Sequence of chain 5.I:
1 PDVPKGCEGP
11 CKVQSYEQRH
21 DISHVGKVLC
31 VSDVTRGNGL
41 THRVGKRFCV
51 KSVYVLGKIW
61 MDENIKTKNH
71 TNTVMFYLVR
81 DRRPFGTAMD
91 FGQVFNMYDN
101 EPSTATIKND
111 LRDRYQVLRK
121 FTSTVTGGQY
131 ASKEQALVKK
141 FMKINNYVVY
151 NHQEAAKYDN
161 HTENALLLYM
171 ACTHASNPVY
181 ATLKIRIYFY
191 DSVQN

Binding-site contacts:
Ligand atom C2' contacts residue CYS11 of chain 1.O at 3.5 Å (hydrophobic).
Ligand atom C2' contacts residue TYR188 of chain 1.O at 3.0 Å (hydrophobic).
Ligand atom P contacts residue TYR188 of chain 1.O at 3.4 Å.
Ligand atom OP1 contacts residue ARG82 of chain 1.M at 3.1 Å (salt-bridge).
Ligand atom OP2 contacts residue TYR54 of chain 1.O at 2.9 Å (h-bond).
Ligand atom C3' contacts residue TYR188 of chain 1.O at 3.2 Å (hydrophobic).
Ligand atom C5' contacts residue ARG80 of chain 1.M at 3.4 Å.
Ligand atom N1 contacts residue PHE141 of chain 1.O at 3.5 Å.
Ligand atom C5' contacts residue ARG82 of chain 1.M at 3.5 Å.
Ligand atom C6 contacts residue CYS11 of chain 1.O at 3.6 Å (hydrophobic).
Ligand atom C5 contacts residue PHE141 of chain 1.O at 3.4 Å (hydrophobic).
Ligand atom OP1 contacts residue GLU163 of chain 5.I at 3.5 Å (salt-bridge).
Ligand atom C5' contacts residue ARG112 of chain 1.M at 3.6 Å.
Ligand atom OP1 contacts residue VAL117 of chain 1.M at 3.4 Å.
Ligand atom OP2 contacts residue LYS120 of chain 1.M at 2.9 Å (salt-bridge).
Ligand atom C2' contacts residue ASN195 of chain 5.I at 3.6 Å.
Ligand atom OP2 contacts residue TYR188 of chain 1.O at 2.7 Å (h-bond).
Ligand atom OP1 contacts residue ASP113 of chain 1.M at 2.9 Å (salt-bridge).
Ligand atom C6 contacts residue PHE141 of chain 1.O at 3.4 Å (hydrophobic).
Ligand atom O4' contacts residue ARG80 of chain 1.M at 3.2 Å (salt-bridge).
Ligand atom OP2 contacts residue ASN195 of chain 5.I at 2.9 Å (h-bond).
Ligand atom O3' contacts residue ARG47 of chain 5.I at 3.4 Å (salt-bridge).
Ligand atom N6 contacts residue PHE141 of chain 1.O at 3.4 Å.
Ligand atom OP1 contacts residue LYS120 of chain 1.M at 3.0 Å (salt-bridge).
Ligand atom O3' contacts residue ARG82 of chain 1.M at 3.5 Å (salt-bridge).
Ligand atom OP2 contacts residue ASN195 of chain 5.I at 3.4 Å (h-bond).
Ligand atom OP1 contacts residue ARG119 of chain 1.M at 3.6 Å.
Ligand atom OP1 contacts residue ARG47 of chain 5.I at 3.3 Å (salt-bridge).
Ligand atom O4' contacts residue GLN116 of chain 1.M at 3.6 Å.
Ligand atom O3' contacts residue TYR188 of chain 1.O at 3.0 Å (h-bond).
Ligand atom N4 contacts residue LYS51 of chain 1.O at 3.5 Å.
Ligand atom O3' contacts residue ASN195 of chain 5.I at 3.4 Å (h-bond).
Ligand atom O2 contacts residue TYR188 of chain 1.O at 3.2 Å.
Ligand atom C4 contacts residue PHE141 of chain 1.O at 3.5 Å (hydrophobic).
Ligand atom C5' contacts residue ARG47 of chain 5.I at 3.6 Å.
Ligand atom N7 contacts residue PHE141 of chain 1.O at 3.5 Å.
Ligand atom OP1 contacts residue ARG112 of chain 1.M at 2.8 Å (salt-bridge).
Ligand atom OP2 contacts residue ARG186 of chain 1.O at 3.0 Å (salt-bridge).
Ligand atom O5' contacts residue ARG112 of chain 1.M at 3.3 Å.
Ligand atom C4' contacts residue ARG80 of chain 1.M at 3.5 Å.

A small-molecule ligand and the protein it binds are described below.
Small molecule (SMILES): Nc1ccn([C@H]2C[C@H](O[P](=O)(O)OC[C@H]3O[C@@H](n4cnc5c(N)ncnc54)C[C@@H]3O[P](=O)(O)OC[C@H]3O[C@@H](n4cnc5c(N)ncnc54)C[C@@H]3O[P](=O)(O)OC[C@H]3O[C@@H](n4ccc(N)nc4=O)C[C@@H]3O[P](=O)(O)OC[C@H]3O[C@@H](n4ccc(N)nc4=O)C[C@@H]3O[P](=O)(O)OC[C@H]3O[C@@H](n4cnc5c(N)ncnc54)C[C@@H]3O[P](=O)(O)OC[C@H]3O[C@@H](n4ccc(N)nc4=O)C[C@@H]3O)[C@@H](COP(=O)=O)O2)c(=O)n1

Sequence of chain 1.M:
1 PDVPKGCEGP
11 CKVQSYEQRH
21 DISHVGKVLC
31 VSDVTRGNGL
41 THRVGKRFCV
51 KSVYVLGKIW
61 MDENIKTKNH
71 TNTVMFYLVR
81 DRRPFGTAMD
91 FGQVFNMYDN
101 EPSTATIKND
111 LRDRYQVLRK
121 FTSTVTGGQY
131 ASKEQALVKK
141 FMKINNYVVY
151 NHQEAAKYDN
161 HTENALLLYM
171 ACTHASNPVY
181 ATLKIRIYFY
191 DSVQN

Sequence of chain 1.O:
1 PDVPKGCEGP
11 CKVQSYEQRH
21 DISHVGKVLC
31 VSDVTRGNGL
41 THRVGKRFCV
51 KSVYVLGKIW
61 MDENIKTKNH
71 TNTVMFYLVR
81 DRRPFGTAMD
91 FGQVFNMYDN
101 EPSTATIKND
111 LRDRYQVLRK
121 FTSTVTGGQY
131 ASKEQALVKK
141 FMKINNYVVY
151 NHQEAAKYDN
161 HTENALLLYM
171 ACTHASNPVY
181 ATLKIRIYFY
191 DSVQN